Binding-site contacts:
Ligand atom O3P contacts residue THR242 of chain 1.D at 4.2 Å.
Ligand atom O5 contacts residue SER10 of chain 1.D at 4.5 Å.
Ligand atom O5 contacts residue GLY9 of chain 1.D at 4.0 Å.
Ligand atom O1P contacts residue SER10 of chain 1.D at 2.6 Å (h-bond).
Ligand atom O1P contacts residue THR242 of chain 1.D at 2.5 Å (h-bond).
Ligand atom O2P contacts residue ASP287 of chain 1.D at 4.5 Å.
Ligand atom O6 contacts residue NDG1 of chain 1.Y at 3.9 Å.
Ligand atom O6 contacts residue SER10 of chain 1.D at 3.9 Å.
Ligand atom P contacts residue THR242 of chain 1.D at 3.7 Å.
Ligand atom P contacts residue GLY271 of chain 1.D at 4.0 Å.
Ligand atom O2P contacts residue GLY271 of chain 1.D at 3.9 Å.
Ligand atom O3P contacts residue NDG1 of chain 1.Y at 2.7 Å (h-bond).
Ligand atom O3P contacts residue GLY270 of chain 1.D at 3.4 Å.
Ligand atom C1 contacts residue GLY9 of chain 1.D at 3.6 Å.
Ligand atom O6 contacts residue ARG298 of chain 1.D at 3.6 Å.
Ligand atom O3P contacts residue SER10 of chain 1.D at 3.6 Å.
Ligand atom C6 contacts residue ARG298 of chain 1.D at 3.5 Å.
Ligand atom O1 contacts residue GLY9 of chain 1.D at 4.3 Å.
Ligand atom O2P contacts residue THR242 of chain 1.D at 3.8 Å.
Ligand atom P contacts residue GLY270 of chain 1.D at 4.4 Å.
Ligand atom P contacts residue SER10 of chain 1.D at 3.5 Å.
Ligand atom O2P contacts residue SER286 of chain 1.D at 4.3 Å.
Ligand atom O3P contacts residue GLY271 of chain 1.D at 2.8 Å (h-bond).
Ligand atom P contacts residue ARG298 of chain 1.D at 3.8 Å.
Ligand atom O1P contacts residue NDG1 of chain 1.Y at 4.1 Å.
Ligand atom P contacts residue NDG1 of chain 1.Y at 3.7 Å.
Ligand atom O3P contacts residue ARG298 of chain 1.D at 3.1 Å (salt-bridge).
Ligand atom O2P contacts residue ARG298 of chain 1.D at 4.0 Å.

Sequence of chain 1.D:
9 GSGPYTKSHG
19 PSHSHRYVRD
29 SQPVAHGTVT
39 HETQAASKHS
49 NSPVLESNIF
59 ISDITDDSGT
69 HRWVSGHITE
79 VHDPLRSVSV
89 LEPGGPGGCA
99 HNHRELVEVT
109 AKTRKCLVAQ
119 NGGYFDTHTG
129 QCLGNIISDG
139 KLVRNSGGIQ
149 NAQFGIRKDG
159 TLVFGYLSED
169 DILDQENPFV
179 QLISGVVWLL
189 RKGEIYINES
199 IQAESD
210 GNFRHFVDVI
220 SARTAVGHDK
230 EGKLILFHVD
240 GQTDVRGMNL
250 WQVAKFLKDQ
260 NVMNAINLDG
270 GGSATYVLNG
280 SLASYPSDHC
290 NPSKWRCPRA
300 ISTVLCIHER

This small molecule binds to this protein.
Small molecule (SMILES): O=P(O)(O)OC[C@H]1O[C@H](O)[C@@H](O)[C@@H](O)[C@@H]1O